Binding-site contacts:
Ligand atom C5 contacts residue ASN286 of chain 1.A at 2.5 Å.
Ligand atom C2 contacts residue GLY219 of chain 1.A at 4.5 Å.
Ligand atom C5 contacts residue GLY217 of chain 1.A at 3.8 Å.
Ligand atom C6 contacts residue GLY217 of chain 1.A at 3.1 Å.
Ligand atom C3 contacts residue GLY219 of chain 1.A at 4.5 Å.
Ligand atom O5 contacts residue SER218 of chain 1.A at 4.5 Å.
Ligand atom O5 contacts residue ASN286 of chain 1.A at 3.7 Å.
Ligand atom C4 contacts residue GLY217 of chain 1.A at 3.4 Å.
Ligand atom O6 contacts residue ASN286 of chain 1.A at 4.0 Å.
Ligand atom O3 contacts residue GLY219 of chain 1.A at 4.1 Å.
Ligand atom C1 contacts residue ASN286 of chain 1.A at 4.4 Å.
Ligand atom C6 contacts residue SER218 of chain 1.A at 3.9 Å.
Ligand atom O3 contacts residue ASN286 of chain 1.A at 3.0 Å (h-bond).
Ligand atom O6 contacts residue ALA252 of chain 1.A at 4.0 Å.
Ligand atom O6 contacts residue GLY217 of chain 1.A at 4.2 Å.
Ligand atom C4 contacts residue SER218 of chain 1.A at 4.5 Å.
Ligand atom C5 contacts residue SER218 of chain 1.A at 4.5 Å.
Ligand atom C4 contacts residue GLY219 of chain 1.A at 3.9 Å.
Ligand atom C4 contacts residue ASN286 of chain 1.A at 1.4 Å.
Ligand atom C2 contacts residue ASN286 of chain 1.A at 4.0 Å.
Ligand atom C6 contacts residue ASN286 of chain 1.A at 3.0 Å.
Ligand atom C3 contacts residue ASN286 of chain 1.A at 2.6 Å.

The protein below binds the small molecule below.
Small molecule (SMILES): CC(=O)N[C@@H]1[C@@H](O)[C@H](O)[C@@H](CO)O[C@H]1O

Sequence of chain 1.A:
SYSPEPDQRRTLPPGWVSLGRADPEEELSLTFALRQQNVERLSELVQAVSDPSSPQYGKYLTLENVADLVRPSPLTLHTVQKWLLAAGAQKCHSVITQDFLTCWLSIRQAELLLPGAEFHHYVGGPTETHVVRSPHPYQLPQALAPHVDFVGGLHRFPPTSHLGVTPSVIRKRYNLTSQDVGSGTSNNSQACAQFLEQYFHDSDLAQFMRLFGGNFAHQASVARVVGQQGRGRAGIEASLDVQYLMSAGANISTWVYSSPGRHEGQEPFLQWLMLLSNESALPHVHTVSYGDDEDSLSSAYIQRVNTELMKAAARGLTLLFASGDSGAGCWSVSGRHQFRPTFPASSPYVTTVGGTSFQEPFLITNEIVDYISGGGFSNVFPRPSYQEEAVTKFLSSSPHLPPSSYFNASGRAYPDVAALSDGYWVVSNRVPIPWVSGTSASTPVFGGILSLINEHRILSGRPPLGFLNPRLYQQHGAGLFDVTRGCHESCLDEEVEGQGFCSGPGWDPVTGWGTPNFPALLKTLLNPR